Sequence of chain 1.A:
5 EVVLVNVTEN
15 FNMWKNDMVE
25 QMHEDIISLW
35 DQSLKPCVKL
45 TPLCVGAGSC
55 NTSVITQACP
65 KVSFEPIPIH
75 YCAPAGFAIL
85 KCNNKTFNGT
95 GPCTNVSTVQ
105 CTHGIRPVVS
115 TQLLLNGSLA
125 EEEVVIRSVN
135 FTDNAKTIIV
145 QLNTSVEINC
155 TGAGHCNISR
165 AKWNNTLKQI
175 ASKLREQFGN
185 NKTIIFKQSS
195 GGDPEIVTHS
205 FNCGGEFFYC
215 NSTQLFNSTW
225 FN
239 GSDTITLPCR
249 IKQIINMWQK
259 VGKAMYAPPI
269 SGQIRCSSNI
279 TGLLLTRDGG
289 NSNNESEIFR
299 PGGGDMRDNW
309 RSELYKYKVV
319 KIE

Binding-site contacts:
Ligand atom N2 contacts residue ASN99 of chain 1.A at 2.8 Å (h-bond).
Ligand atom O7 contacts residue ASN99 of chain 1.A at 3.9 Å.
Ligand atom O3 contacts residue ASN99 of chain 1.A at 4.3 Å.
Ligand atom C7 contacts residue ASN99 of chain 1.A at 3.9 Å.
Ligand atom C6 contacts residue ASN99 of chain 1.A at 4.2 Å.
Ligand atom C4 contacts residue ASN99 of chain 1.A at 3.6 Å.
Ligand atom O5 contacts residue LEU8 of chain 1.A at 4.3 Å.
Ligand atom C2 contacts residue ASN99 of chain 1.A at 2.5 Å.
Ligand atom C1 contacts residue ASN99 of chain 1.A at 1.4 Å.
Ligand atom O7 contacts residue LEU8 of chain 1.A at 3.9 Å.
Ligand atom O5 contacts residue ASN99 of chain 1.A at 2.4 Å (h-bond).
Ligand atom C5 contacts residue ASN99 of chain 1.A at 2.9 Å.
Ligand atom N2 contacts residue ASN87 of chain 1.A at 4.3 Å.
Ligand atom C7 contacts residue ASN87 of chain 1.A at 4.4 Å.
Ligand atom C1 contacts residue LEU8 of chain 1.A at 3.8 Å (hydrophobic).
Ligand atom O7 contacts residue ASN87 of chain 1.A at 3.8 Å.
Ligand atom C3 contacts residue ASN99 of chain 1.A at 3.0 Å.

A protein and the small-molecule ligand that binds it are described below.
Small molecule (SMILES): CC(=O)N[C@@H]1[C@@H](O)[C@H](O)[C@@H](CO)O[C@H]1O